Sequence of chain 1.C:
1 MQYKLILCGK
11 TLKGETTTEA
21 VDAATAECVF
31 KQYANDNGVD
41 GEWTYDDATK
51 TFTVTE

This protein binds this small molecule.
Small molecule (SMILES): CC1(C)C=C(CSS(C)(=O)=O)C(C)(C)N1[O]

Binding-site contacts:
Ligand atom C2 contacts residue GLU27 of chain 1.C at 4.2 Å.
Ligand atom C4 contacts residue CYS28 of chain 1.C at 2.9 Å (hydrophobic).
Ligand atom C3 contacts residue GLU27 of chain 1.C at 4.0 Å.
Ligand atom C5 contacts residue GLU27 of chain 1.C at 4.2 Å.
Ligand atom C6 contacts residue GLU27 of chain 1.C at 3.5 Å.
Ligand atom C4 contacts residue GLU27 of chain 1.C at 4.0 Å.
Ligand atom C7 contacts residue CYS28 of chain 1.C at 4.3 Å (hydrophobic).
Ligand atom C8 contacts residue GLU27 of chain 1.C at 4.2 Å.
Ligand atom C3 contacts residue CYS28 of chain 1.C at 4.1 Å (hydrophobic).
Ligand atom S1 contacts residue CYS28 of chain 1.C at 2.0 Å (h-bond).